Binding-site contacts:
Ligand atom CG contacts residue GLY230 of chain 1.B at 3.1 Å.
Ligand atom NH2 contacts residue ASP199 of chain 1.B at 2.8 Å (salt-bridge).
Ligand atom CZ contacts residue GLY228 of chain 1.B at 3.7 Å.
Ligand atom N contacts residue GLY228 of chain 1.B at 3.0 Å (h-bond).
Ligand atom N1 contacts residue GLY228 of chain 1.B at 2.8 Å (h-bond).
Ligand atom NE contacts residue CYS201 of chain 1.B at 3.8 Å.
Ligand atom S contacts residue GLY228 of chain 1.B at 3.5 Å (h-bond).
Ligand atom C10 contacts residue TRP227 of chain 1.B at 3.8 Å (hydrophobic).
Ligand atom CZ contacts residue ASP199 of chain 1.B at 3.7 Å.
Ligand atom NH2 contacts residue GLY230 of chain 1.B at 3.8 Å.
Ligand atom C1 contacts residue TRP227 of chain 1.B at 3.5 Å (hydrophobic).
Ligand atom CD contacts residue CYS231 of chain 1.B at 3.9 Å (hydrophobic).
Ligand atom O contacts residue GLY228 of chain 1.B at 3.0 Å (h-bond).
Ligand atom O1 contacts residue GLY228 of chain 1.B at 3.1 Å (h-bond).
Ligand atom O1 contacts residue GLU229 of chain 1.B at 3.7 Å.
Ligand atom NH2 contacts residue GLY238 of chain 1.B at 3.7 Å.
Ligand atom C61 contacts residue SER205 of chain 1.B at 3.7 Å.
Ligand atom C5 contacts residue TYR47 of chain 1.B at 3.5 Å (hydrophobic).
Ligand atom O21 contacts residue SER205 of chain 1.B at 3.0 Å (h-bond).
Ligand atom CB contacts residue GLU202 of chain 1.B at 3.8 Å.
Ligand atom C1 contacts residue GLY228 of chain 1.B at 3.4 Å.
Ligand atom NE contacts residue GLY230 of chain 1.B at 2.7 Å (h-bond).
Ligand atom C6 contacts residue TRP50 of chain 1.B at 3.7 Å (hydrophobic).
Ligand atom O contacts residue TRP227 of chain 1.B at 3.3 Å.
Ligand atom CD contacts residue CYS201 of chain 1.B at 3.6 Å (hydrophobic).
Ligand atom NH2 contacts residue GLY228 of chain 1.B at 3.7 Å.
Ligand atom CZ contacts residue ALA200 of chain 1.B at 3.5 Å (hydrophobic).
Ligand atom C71 contacts residue TYR47 of chain 1.B at 3.6 Å (hydrophobic).
Ligand atom NH1 contacts residue TRP227 of chain 1.B at 3.7 Å.
Ligand atom C41 contacts residue LEU96 of chain 1.B at 3.7 Å (hydrophobic).
Ligand atom NH2 contacts residue ALA200 of chain 1.B at 3.6 Å (h-bond).
Ligand atom CZ contacts residue GLY230 of chain 1.B at 3.7 Å.
Ligand atom O1 contacts residue GLY230 of chain 1.B at 3.6 Å.
Ligand atom O11 contacts residue SER205 of chain 1.B at 3.7 Å.
Ligand atom NE contacts residue ALA200 of chain 1.B at 3.3 Å (h-bond).
Ligand atom CG contacts residue GLY228 of chain 1.B at 3.8 Å.
Ligand atom C31 contacts residue HIS43 of chain 1.B at 3.6 Å.
Ligand atom CD contacts residue GLY230 of chain 1.B at 3.2 Å.
Ligand atom C51 contacts residue SER226 of chain 1.B at 3.7 Å.
Ligand atom N1 contacts residue GLY230 of chain 1.B at 3.8 Å.

Sequence of chain 1.B:
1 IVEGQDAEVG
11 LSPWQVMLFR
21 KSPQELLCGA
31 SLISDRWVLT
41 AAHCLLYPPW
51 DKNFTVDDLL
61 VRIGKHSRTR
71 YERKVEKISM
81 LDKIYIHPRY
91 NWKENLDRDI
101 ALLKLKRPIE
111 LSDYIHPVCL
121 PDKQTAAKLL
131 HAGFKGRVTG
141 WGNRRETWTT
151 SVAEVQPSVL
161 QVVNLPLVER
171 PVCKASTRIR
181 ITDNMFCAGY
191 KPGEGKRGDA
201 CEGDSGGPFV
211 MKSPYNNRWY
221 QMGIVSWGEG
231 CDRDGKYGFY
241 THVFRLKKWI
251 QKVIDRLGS

A small-molecule ligand and the protein it binds are described below.
Small molecule (SMILES): C[C@@H]1CCN(C(=O)[C@H](CCCNC(N)=[NH2+])NS(=O)(=O)c2cccc3c2NC[C@H](C)C3)[C@@H](C(=O)O)C1